Sequence of chain 1.E:
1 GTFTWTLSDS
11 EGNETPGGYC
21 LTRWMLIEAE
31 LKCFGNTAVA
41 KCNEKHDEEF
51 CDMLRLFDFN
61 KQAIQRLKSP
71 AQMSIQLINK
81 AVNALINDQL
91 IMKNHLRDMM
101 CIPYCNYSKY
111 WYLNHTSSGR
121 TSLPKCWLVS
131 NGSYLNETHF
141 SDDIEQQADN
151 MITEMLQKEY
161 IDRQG

Binding-site contacts:
Ligand atom C2 contacts residue GLU17 of chain 1.C at 3.7 Å.
Ligand atom C3 contacts residue ASN20 of chain 1.C at 3.9 Å.
Ligand atom C2 contacts residue ASN20 of chain 1.C at 2.6 Å.
Ligand atom C8 contacts residue ILE64 of chain 1.E at 3.8 Å (hydrophobic).
Ligand atom O7 contacts residue GLU17 of chain 1.C at 3.8 Å.
Ligand atom C6 contacts residue ILE64 of chain 1.E at 4.1 Å (hydrophobic).
Ligand atom O5 contacts residue THR18 of chain 1.C at 3.7 Å.
Ligand atom C7 contacts residue ASN20 of chain 1.C at 4.0 Å.
Ligand atom O6 contacts residue TRP24 of chain 1.E at 4.0 Å.
Ligand atom N2 contacts residue ASN20 of chain 1.C at 3.0 Å (h-bond).
Ligand atom O5 contacts residue ASN20 of chain 1.C at 2.4 Å (h-bond).
Ligand atom C1 contacts residue GLU17 of chain 1.C at 3.6 Å.
Ligand atom C8 contacts residue MET21 of chain 1.C at 3.9 Å (hydrophobic).
Ligand atom C6 contacts residue TRP24 of chain 1.E at 3.4 Å (hydrophobic).
Ligand atom O5 contacts residue GLU17 of chain 1.C at 3.9 Å.
Ligand atom C6 contacts residue THR18 of chain 1.C at 3.8 Å.
Ligand atom C8 contacts residue ARG37 of chain 1.C at 3.9 Å.
Ligand atom C6 contacts residue TRP24 of chain 1.E at 4.1 Å (hydrophobic).
Ligand atom O5 contacts residue MET21 of chain 1.C at 3.9 Å.
Ligand atom C5 contacts residue TRP24 of chain 1.E at 3.9 Å (hydrophobic).
Ligand atom C8 contacts residue GLU17 of chain 1.C at 3.2 Å.
Ligand atom C5 contacts residue ASN20 of chain 1.C at 3.8 Å.
Ligand atom C4 contacts residue TRP24 of chain 1.E at 4.2 Å (hydrophobic).
Ligand atom C6 contacts residue MET21 of chain 1.C at 3.5 Å (hydrophobic).
Ligand atom N2 contacts residue ARG37 of chain 1.C at 4.2 Å.
Ligand atom O4 contacts residue ARG23 of chain 1.E at 3.6 Å.
Ligand atom N2 contacts residue GLU17 of chain 1.C at 4.0 Å.
Ligand atom O3 contacts residue NAG1 of chain 1.R at 4.4 Å.
Ligand atom C4 contacts residue ASN20 of chain 1.C at 4.4 Å.
Ligand atom O4 contacts residue TRP24 of chain 1.E at 3.6 Å.
Ligand atom C1 contacts residue ASN20 of chain 1.C at 1.5 Å.
Ligand atom O4 contacts residue NAG1 of chain 1.R at 3.8 Å.
Ligand atom O6 contacts residue ILE64 of chain 1.E at 4.2 Å.
Ligand atom O6 contacts residue TRP24 of chain 1.E at 4.3 Å.
Ligand atom O6 contacts residue THR18 of chain 1.C at 3.0 Å (h-bond).
Ligand atom O7 contacts residue NAG1 of chain 1.R at 4.4 Å.
Ligand atom C5 contacts residue MET21 of chain 1.C at 3.7 Å (hydrophobic).
Ligand atom C7 contacts residue GLU17 of chain 1.C at 3.9 Å.
Ligand atom C3 contacts residue NAG1 of chain 1.R at 4.2 Å.
Ligand atom C2 contacts residue TRP24 of chain 1.E at 4.0 Å (hydrophobic).

A small-molecule ligand and the protein it binds are described below.
Small molecule (SMILES): CC(=O)N[C@H]1[C@H](O[C@H]2[C@H](O)[C@@H](NC(C)=O)CO[C@@H]2CO)O[C@H](CO)[C@@H](O[C@@H]2O[C@H](CO[C@H]3O[C@H](CO)[C@@H](O)[C@H](O)[C@@H]3O)[C@@H](O)[C@H](O[C@H]3O[C@H](CO)[C@@H](O)[C@H](O)[C@@H]3O)[C@@H]2O)[C@@H]1O

Sequence of chain 1.C:
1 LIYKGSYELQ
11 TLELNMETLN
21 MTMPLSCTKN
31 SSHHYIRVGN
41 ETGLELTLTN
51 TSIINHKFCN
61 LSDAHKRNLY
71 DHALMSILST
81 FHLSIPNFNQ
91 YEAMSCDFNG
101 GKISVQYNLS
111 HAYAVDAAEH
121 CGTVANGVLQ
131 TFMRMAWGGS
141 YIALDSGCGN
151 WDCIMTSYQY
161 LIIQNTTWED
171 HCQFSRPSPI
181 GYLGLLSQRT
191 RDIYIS